Sequence of chain 1.M:
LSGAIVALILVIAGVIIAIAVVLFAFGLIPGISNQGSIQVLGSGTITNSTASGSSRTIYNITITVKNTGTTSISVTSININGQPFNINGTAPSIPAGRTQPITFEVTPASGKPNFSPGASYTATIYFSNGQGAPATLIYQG

Binding-site contacts:
Ligand atom C2 contacts residue GLU105 of chain 1.M at 4.5 Å.
Ligand atom C3 contacts residue ASN88 of chain 1.M at 3.9 Å.
Ligand atom N2 contacts residue ARG56 of chain 1.M at 2.6 Å (salt-bridge).
Ligand atom N2 contacts residue ILE58 of chain 1.M at 3.2 Å.
Ligand atom C1 contacts residue ILE58 of chain 1.M at 4.2 Å (hydrophobic).
Ligand atom C2 contacts residue ARG56 of chain 1.M at 3.4 Å.
Ligand atom C1 contacts residue ARG56 of chain 1.M at 3.1 Å.
Ligand atom C8 contacts residue ARG56 of chain 1.M at 3.2 Å.
Ligand atom C7 contacts residue ASN88 of chain 1.M at 4.1 Å.
Ligand atom C7 contacts residue ARG56 of chain 1.M at 3.5 Å.
Ligand atom O5 contacts residue ASN88 of chain 1.M at 2.6 Å (h-bond).
Ligand atom C5 contacts residue ASN88 of chain 1.M at 3.8 Å.
Ligand atom C6 contacts residue GLY89 of chain 1.M at 3.4 Å.
Ligand atom O6 contacts residue GLY89 of chain 1.M at 4.3 Å.
Ligand atom C3 contacts residue ARG56 of chain 1.M at 4.1 Å.
Ligand atom C7 contacts residue ILE58 of chain 1.M at 3.4 Å (hydrophobic).
Ligand atom C5 contacts residue GLY89 of chain 1.M at 4.2 Å.
Ligand atom C1 contacts residue ASN88 of chain 1.M at 1.5 Å.
Ligand atom C4 contacts residue ASN88 of chain 1.M at 4.4 Å.
Ligand atom C2 contacts residue ILE58 of chain 1.M at 3.9 Å (hydrophobic).
Ligand atom C8 contacts residue ILE58 of chain 1.M at 3.6 Å (hydrophobic).
Ligand atom C8 contacts residue SER54 of chain 1.M at 4.4 Å.
Ligand atom O7 contacts residue ILE58 of chain 1.M at 4.1 Å.
Ligand atom O5 contacts residue GLY89 of chain 1.M at 3.6 Å.
Ligand atom C2 contacts residue ASN88 of chain 1.M at 2.6 Å.
Ligand atom N2 contacts residue ASN88 of chain 1.M at 2.9 Å (h-bond).

This small molecule binds to this protein.
Small molecule (SMILES): CC(=O)N[C@@H]1[C@@H](O)[C@H](O)[C@@H](CO)O[C@H]1O